Sequence of chain 2.A:
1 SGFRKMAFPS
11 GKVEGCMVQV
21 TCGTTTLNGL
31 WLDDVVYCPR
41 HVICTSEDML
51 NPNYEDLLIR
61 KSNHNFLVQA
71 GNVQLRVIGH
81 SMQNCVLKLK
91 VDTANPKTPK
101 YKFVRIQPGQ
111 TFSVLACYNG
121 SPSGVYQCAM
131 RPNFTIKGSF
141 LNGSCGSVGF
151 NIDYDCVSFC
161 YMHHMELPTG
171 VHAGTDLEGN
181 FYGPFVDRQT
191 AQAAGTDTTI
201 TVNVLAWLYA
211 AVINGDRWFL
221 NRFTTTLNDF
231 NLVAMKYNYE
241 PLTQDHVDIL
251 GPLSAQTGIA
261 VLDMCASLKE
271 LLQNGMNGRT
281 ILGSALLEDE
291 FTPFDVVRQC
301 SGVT

A protein and the small-molecule ligand that binds it are described below.
Small molecule (SMILES): CC(C)OCCCN(Cc1ccco1)C(=O)Nc1cn(C)c(=O)c2ccccc12

Binding-site contacts:
Ligand atom N2 contacts residue SER46 of chain 2.A at 3.4 Å (h-bond).
Ligand atom O1 contacts residue SER46 of chain 2.A at 3.6 Å.
Ligand atom C13 contacts residue SER46 of chain 2.A at 3.1 Å.
Ligand atom C contacts residue HIS164 of chain 2.A at 3.5 Å.
Ligand atom O2 contacts residue SER46 of chain 2.A at 2.9 Å (h-bond).
Ligand atom C2 contacts residue MET49 of chain 2.A at 3.7 Å (hydrophobic).
Ligand atom C4 contacts residue GLN189 of chain 2.A at 3.2 Å.
Ligand atom N2 contacts residue LEU50 of chain 2.A at 3.9 Å.
Ligand atom C11 contacts residue GLN189 of chain 2.A at 3.9 Å.
Ligand atom C2 contacts residue GLN189 of chain 2.A at 3.6 Å.
Ligand atom C5 contacts residue MET49 of chain 2.A at 3.7 Å (hydrophobic).
Ligand atom C3 contacts residue GLN189 of chain 2.A at 3.4 Å.
Ligand atom C12 contacts residue SER46 of chain 2.A at 3.5 Å.
Ligand atom C14 contacts residue LEU50 of chain 2.A at 3.7 Å (hydrophobic).
Ligand atom C21 contacts residue GLN189 of chain 2.A at 3.3 Å.
Ligand atom C1 contacts residue MET165 of chain 2.A at 3.8 Å (hydrophobic).
Ligand atom C10 contacts residue SER46 of chain 2.A at 3.8 Å.
Ligand atom C contacts residue MET49 of chain 2.A at 3.7 Å (hydrophobic).
Ligand atom C9 contacts residue HIS41 of chain 2.A at 3.5 Å.
Ligand atom C10 contacts residue CYS44 of chain 2.A at 3.1 Å (hydrophobic).
Ligand atom N1 contacts residue GLN189 of chain 2.A at 2.9 Å (h-bond).
Ligand atom C5 contacts residue GLN189 of chain 2.A at 3.4 Å.
Ligand atom C8 contacts residue HIS41 of chain 2.A at 3.6 Å.
Ligand atom C9 contacts residue CYS44 of chain 2.A at 3.5 Å (hydrophobic).
Ligand atom C9 contacts residue MET49 of chain 2.A at 3.8 Å (hydrophobic).
Ligand atom C12 contacts residue GLN189 of chain 2.A at 3.4 Å.
Ligand atom O contacts residue MET49 of chain 2.A at 3.8 Å.
Ligand atom C9 contacts residue THR25 of chain 2.A at 3.8 Å.
Ligand atom C2 contacts residue MET165 of chain 2.A at 3.8 Å (hydrophobic).
Ligand atom C10 contacts residue MET49 of chain 2.A at 3.8 Å (hydrophobic).
Ligand atom O1 contacts residue MET49 of chain 2.A at 3.9 Å.
Ligand atom C16 contacts residue GLN189 of chain 2.A at 3.8 Å.
Ligand atom C14 contacts residue SER46 of chain 2.A at 3.6 Å.
Ligand atom C7 contacts residue MET49 of chain 2.A at 3.8 Å (hydrophobic).
Ligand atom C11 contacts residue SER46 of chain 2.A at 3.7 Å.
Ligand atom C8 contacts residue MET49 of chain 2.A at 3.8 Å (hydrophobic).
Ligand atom C10 contacts residue THR45 of chain 2.A at 3.6 Å.
Ligand atom C2 contacts residue ARG188 of chain 2.A at 3.4 Å.
Ligand atom C contacts residue HIS41 of chain 2.A at 3.5 Å.
Ligand atom C20 contacts residue GLN189 of chain 2.A at 3.5 Å.